Sequence of chain 3.A:
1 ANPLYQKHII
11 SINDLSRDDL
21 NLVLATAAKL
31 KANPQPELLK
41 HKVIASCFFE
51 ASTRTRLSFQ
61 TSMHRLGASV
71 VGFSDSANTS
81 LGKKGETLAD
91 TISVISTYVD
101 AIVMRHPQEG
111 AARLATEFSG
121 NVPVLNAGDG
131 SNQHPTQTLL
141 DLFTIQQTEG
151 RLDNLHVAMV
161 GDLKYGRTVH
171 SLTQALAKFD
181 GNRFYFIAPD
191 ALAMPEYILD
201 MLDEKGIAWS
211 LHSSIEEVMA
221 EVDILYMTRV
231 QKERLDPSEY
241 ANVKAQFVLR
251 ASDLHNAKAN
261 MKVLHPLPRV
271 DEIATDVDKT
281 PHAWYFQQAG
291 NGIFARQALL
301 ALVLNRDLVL

Sequence of chain 2.A:
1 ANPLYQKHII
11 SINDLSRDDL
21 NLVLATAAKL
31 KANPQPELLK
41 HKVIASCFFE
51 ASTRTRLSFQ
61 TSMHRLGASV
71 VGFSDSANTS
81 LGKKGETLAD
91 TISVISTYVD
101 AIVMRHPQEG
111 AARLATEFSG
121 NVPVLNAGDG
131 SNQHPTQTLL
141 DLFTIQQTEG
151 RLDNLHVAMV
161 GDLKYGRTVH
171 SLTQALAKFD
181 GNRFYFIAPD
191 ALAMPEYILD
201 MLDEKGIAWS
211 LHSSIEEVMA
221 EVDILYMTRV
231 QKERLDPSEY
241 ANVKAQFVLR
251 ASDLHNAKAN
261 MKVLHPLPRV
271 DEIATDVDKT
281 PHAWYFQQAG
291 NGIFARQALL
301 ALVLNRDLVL

This small molecule binds to this protein.
Small molecule (SMILES): NC(=O)CP(=O)(O)O

Binding-site contacts:
Ligand atom O1P contacts residue MLI1 of chain 2.E at 4.1 Å.
Ligand atom O2P contacts residue SER52 of chain 2.A at 4.1 Å.
Ligand atom N1 contacts residue GLN137 of chain 2.A at 2.7 Å (h-bond).
Ligand atom N1 contacts residue MLI1 of chain 2.E at 3.3 Å (h-bond).
Ligand atom C1 contacts residue HIS134 of chain 2.A at 3.6 Å.
Ligand atom N1 contacts residue PRO266 of chain 2.A at 3.5 Å (h-bond).
Ligand atom O1P contacts residue SER80 of chain 3.A at 3.6 Å.
Ligand atom O1 contacts residue HIS134 of chain 2.A at 2.9 Å (h-bond).
Ligand atom P contacts residue SER80 of chain 3.A at 3.8 Å.
Ligand atom C1 contacts residue ARG54 of chain 2.A at 4.2 Å.
Ligand atom O2P contacts residue SER80 of chain 3.A at 2.8 Å (h-bond).
Ligand atom P contacts residue SER52 of chain 2.A at 3.9 Å.
Ligand atom C1P contacts residue PRO266 of chain 2.A at 4.2 Å (hydrophobic).
Ligand atom C1P contacts residue LEU267 of chain 2.A at 3.1 Å (hydrophobic).
Ligand atom O1 contacts residue ARG105 of chain 2.A at 3.7 Å.
Ligand atom O1 contacts residue MLI1 of chain 2.E at 2.7 Å (h-bond).
Ligand atom O1P contacts residue LYS84 of chain 3.A at 3.6 Å.
Ligand atom P contacts residue ARG54 of chain 2.A at 3.8 Å.
Ligand atom O2P contacts residue ARG54 of chain 2.A at 2.9 Å (salt-bridge).
Ligand atom O1 contacts residue THR55 of chain 2.A at 2.7 Å (h-bond).
Ligand atom N1 contacts residue HIS134 of chain 2.A at 3.5 Å (h-bond).
Ligand atom P contacts residue ARG105 of chain 2.A at 3.6 Å.
Ligand atom C1 contacts residue THR55 of chain 2.A at 3.5 Å.
Ligand atom C1 contacts residue GLN137 of chain 2.A at 3.6 Å.
Ligand atom O1P contacts residue SER52 of chain 2.A at 4.2 Å.
Ligand atom O2P contacts residue THR53 of chain 2.A at 3.1 Å (h-bond).
Ligand atom C1P contacts residue ARG54 of chain 2.A at 3.4 Å.
Ligand atom O1 contacts residue GLN137 of chain 2.A at 3.9 Å.
Ligand atom P contacts residue THR55 of chain 2.A at 4.2 Å.
Ligand atom O3P contacts residue THR53 of chain 2.A at 3.9 Å.
Ligand atom C1 contacts residue MLI1 of chain 2.E at 3.0 Å.
Ligand atom C1 contacts residue LEU267 of chain 2.A at 3.9 Å (hydrophobic).
Ligand atom O3P contacts residue ARG105 of chain 2.A at 2.6 Å (salt-bridge).
Ligand atom N1 contacts residue LEU267 of chain 2.A at 3.8 Å.
Ligand atom O3P contacts residue THR55 of chain 2.A at 3.1 Å (h-bond).
Ligand atom O3P contacts residue SER52 of chain 2.A at 2.7 Å (h-bond).
Ligand atom O3P contacts residue ARG54 of chain 2.A at 3.8 Å.
Ligand atom O1P contacts residue ARG105 of chain 2.A at 3.4 Å (salt-bridge).
Ligand atom C1P contacts residue MLI1 of chain 2.E at 3.9 Å.
Ligand atom P contacts residue THR53 of chain 2.A at 3.9 Å.